Sequence of chain 1.B:
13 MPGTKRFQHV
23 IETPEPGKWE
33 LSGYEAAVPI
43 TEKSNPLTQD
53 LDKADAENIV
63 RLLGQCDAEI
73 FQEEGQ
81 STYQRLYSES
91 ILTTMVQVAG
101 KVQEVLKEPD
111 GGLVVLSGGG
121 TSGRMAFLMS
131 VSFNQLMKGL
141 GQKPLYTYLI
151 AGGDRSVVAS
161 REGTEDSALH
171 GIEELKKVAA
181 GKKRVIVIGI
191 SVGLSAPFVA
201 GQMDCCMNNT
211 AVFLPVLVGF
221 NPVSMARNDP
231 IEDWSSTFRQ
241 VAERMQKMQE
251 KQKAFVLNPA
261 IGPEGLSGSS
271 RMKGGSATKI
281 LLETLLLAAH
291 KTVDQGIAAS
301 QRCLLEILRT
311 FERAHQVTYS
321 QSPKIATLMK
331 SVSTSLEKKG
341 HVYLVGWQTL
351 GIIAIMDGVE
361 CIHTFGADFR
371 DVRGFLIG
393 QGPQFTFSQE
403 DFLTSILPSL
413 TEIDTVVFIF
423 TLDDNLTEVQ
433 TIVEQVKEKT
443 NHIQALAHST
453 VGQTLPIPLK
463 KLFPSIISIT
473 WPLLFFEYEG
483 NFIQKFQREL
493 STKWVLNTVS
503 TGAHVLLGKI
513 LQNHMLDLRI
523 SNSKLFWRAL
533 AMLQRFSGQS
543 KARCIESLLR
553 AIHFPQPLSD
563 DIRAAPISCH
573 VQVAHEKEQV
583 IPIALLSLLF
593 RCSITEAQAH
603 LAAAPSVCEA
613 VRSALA

A protein and the small-molecule ligand that binds it are described below.
Small molecule (SMILES): CC(C)(O)c1ccnc(-c2cccc3cc([C@H](NS(=O)(=O)C4CC4)c4ccccc4Cl)sc23)c1

Binding-site contacts:
Ligand atom O2 contacts residue ARG227 of chain 1.B at 3.7 Å.
Ligand atom S2 contacts residue ARG227 of chain 1.B at 3.9 Å.
Ligand atom C6 contacts residue PRO41 of chain 1.B at 3.6 Å (hydrophobic).
Ligand atom C1 contacts residue VAL40 of chain 1.B at 3.6 Å (hydrophobic).
Ligand atom O1 contacts residue ARG537 of chain 1.B at 2.7 Å (salt-bridge).
Ligand atom C26 contacts residue HIS21 of chain 1.B at 3.9 Å.
Ligand atom C19 contacts residue ARG227 of chain 1.B at 3.9 Å.
Ligand atom C14 contacts residue ARG537 of chain 1.B at 3.7 Å.
Ligand atom C15 contacts residue ALA533 of chain 1.B at 3.7 Å (hydrophobic).
Ligand atom C10 contacts residue ALA533 of chain 1.B at 3.8 Å (hydrophobic).
Ligand atom S2 contacts residue ASP229 of chain 1.B at 3.8 Å.
Ligand atom C19 contacts residue PRO41 of chain 1.B at 3.6 Å (hydrophobic).
Ligand atom C24 contacts residue HIS21 of chain 1.B at 3.5 Å.
Ligand atom O2 contacts residue ASN228 of chain 1.B at 3.0 Å (h-bond).
Ligand atom O3 contacts residue ASP229 of chain 1.B at 3.3 Å.
Ligand atom C26 contacts residue TRP529 of chain 1.B at 3.1 Å (hydrophobic).
Ligand atom C2 contacts residue VAL40 of chain 1.B at 3.9 Å (hydrophobic).
Ligand atom C20 contacts residue GLY193 of chain 1.B at 3.8 Å.
Ligand atom C21 contacts residue GLY193 of chain 1.B at 3.6 Å.
Ligand atom C16 contacts residue ARG537 of chain 1.B at 3.7 Å.
Ligand atom N2 contacts residue ARG227 of chain 1.B at 3.9 Å.
Ligand atom N1 contacts residue GLU44 of chain 1.B at 3.9 Å.
Ligand atom C11 contacts residue GLU44 of chain 1.B at 3.7 Å.
Ligand atom C1 contacts residue TYR36 of chain 1.B at 3.6 Å (hydrophobic).
Ligand atom O3 contacts residue ARG227 of chain 1.B at 3.3 Å (salt-bridge).
Ligand atom C20 contacts residue PRO41 of chain 1.B at 3.7 Å (hydrophobic).
Ligand atom C13 contacts residue ALA533 of chain 1.B at 3.6 Å (hydrophobic).
Ligand atom C10 contacts residue GLU44 of chain 1.B at 3.0 Å.
Ligand atom C5 contacts residue PRO41 of chain 1.B at 3.6 Å (hydrophobic).
Ligand atom N1 contacts residue ALA533 of chain 1.B at 3.7 Å.
Ligand atom C9 contacts residue ALA533 of chain 1.B at 3.7 Å (hydrophobic).
Ligand atom C20 contacts residue MET225 of chain 1.B at 3.6 Å (hydrophobic).
Ligand atom O2 contacts residue ASP229 of chain 1.B at 2.9 Å (salt-bridge).
Ligand atom C13 contacts residue VAL40 of chain 1.B at 3.8 Å (hydrophobic).
Ligand atom C15 contacts residue ARG537 of chain 1.B at 3.9 Å.
Ligand atom C16 contacts residue HIS516 of chain 1.B at 3.7 Å.
Ligand atom C12 contacts residue ALA533 of chain 1.B at 3.6 Å (hydrophobic).
Ligand atom C16 contacts residue GLU44 of chain 1.B at 3.9 Å.
Ligand atom C11 contacts residue ALA533 of chain 1.B at 3.7 Å (hydrophobic).
Ligand atom O3 contacts residue TRP529 of chain 1.B at 3.5 Å.